Binding-site contacts:
Ligand atom O5 contacts residue ASN1056 of chain 1.C at 2.3 Å (h-bond).
Ligand atom C2 contacts residue ASN1056 of chain 1.C at 2.5 Å.
Ligand atom N2 contacts residue ASN1056 of chain 1.C at 2.9 Å (h-bond).
Ligand atom C5 contacts residue ASN1056 of chain 1.C at 3.6 Å.
Ligand atom C4 contacts residue ASN1056 of chain 1.C at 4.2 Å.
Ligand atom C3 contacts residue ASN1056 of chain 1.C at 3.8 Å.
Ligand atom O7 contacts residue ASN1056 of chain 1.C at 4.0 Å.
Ligand atom C7 contacts residue ASN1056 of chain 1.C at 3.7 Å.
Ligand atom O4 contacts residue ALA688 of chain 1.C at 4.5 Å.
Ligand atom C1 contacts residue ASN1056 of chain 1.C at 1.4 Å.
Ligand atom C8 contacts residue GLU1054 of chain 1.C at 3.8 Å.
Ligand atom C8 contacts residue ASN1056 of chain 1.C at 4.1 Å.
Ligand atom C5 contacts residue ALA688 of chain 1.C at 4.1 Å (hydrophobic).
Ligand atom C8 contacts residue LYS1055 of chain 1.C at 4.2 Å.

A protein and the small-molecule ligand that binds it are described below.
Small molecule (SMILES): CC(=O)N[C@@H]1[C@@H](O)[C@H](O)[C@@H](CO)O[C@H]1O

Sequence of chain 1.C:
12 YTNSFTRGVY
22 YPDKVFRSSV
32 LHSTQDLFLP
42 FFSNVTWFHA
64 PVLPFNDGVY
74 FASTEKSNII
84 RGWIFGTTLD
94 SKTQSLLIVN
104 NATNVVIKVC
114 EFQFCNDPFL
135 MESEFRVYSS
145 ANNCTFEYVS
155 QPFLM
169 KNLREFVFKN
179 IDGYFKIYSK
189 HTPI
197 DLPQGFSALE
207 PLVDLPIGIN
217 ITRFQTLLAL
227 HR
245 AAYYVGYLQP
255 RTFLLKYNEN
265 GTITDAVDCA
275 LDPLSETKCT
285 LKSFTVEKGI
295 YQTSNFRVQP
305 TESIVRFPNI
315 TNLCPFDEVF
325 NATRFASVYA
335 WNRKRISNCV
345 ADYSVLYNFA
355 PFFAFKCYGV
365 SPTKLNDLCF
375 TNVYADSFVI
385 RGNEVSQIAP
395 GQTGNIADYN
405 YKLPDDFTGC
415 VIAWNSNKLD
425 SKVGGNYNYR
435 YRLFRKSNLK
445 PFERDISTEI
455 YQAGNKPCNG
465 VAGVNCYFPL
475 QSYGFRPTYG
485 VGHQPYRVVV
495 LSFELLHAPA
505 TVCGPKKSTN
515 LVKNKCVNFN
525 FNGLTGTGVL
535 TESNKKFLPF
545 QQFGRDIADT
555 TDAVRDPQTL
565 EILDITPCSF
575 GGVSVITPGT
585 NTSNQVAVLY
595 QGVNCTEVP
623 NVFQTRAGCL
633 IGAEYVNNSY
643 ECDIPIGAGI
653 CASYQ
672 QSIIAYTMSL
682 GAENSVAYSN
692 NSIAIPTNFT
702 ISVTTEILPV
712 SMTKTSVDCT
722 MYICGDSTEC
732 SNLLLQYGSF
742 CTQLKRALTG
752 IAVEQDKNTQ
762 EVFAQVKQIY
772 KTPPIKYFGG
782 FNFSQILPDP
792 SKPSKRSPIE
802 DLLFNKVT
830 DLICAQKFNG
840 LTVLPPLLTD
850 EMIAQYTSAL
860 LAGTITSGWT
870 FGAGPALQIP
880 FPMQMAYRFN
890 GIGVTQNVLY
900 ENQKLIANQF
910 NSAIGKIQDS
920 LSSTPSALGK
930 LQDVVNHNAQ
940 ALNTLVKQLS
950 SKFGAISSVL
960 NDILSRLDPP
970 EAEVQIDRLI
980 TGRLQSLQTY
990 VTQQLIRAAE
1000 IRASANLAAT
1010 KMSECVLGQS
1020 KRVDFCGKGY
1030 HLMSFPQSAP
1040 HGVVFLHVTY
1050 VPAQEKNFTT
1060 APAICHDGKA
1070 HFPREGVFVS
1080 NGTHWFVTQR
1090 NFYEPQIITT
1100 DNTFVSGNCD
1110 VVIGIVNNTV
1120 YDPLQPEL